Binding-site contacts:
Ligand atom C2 contacts residue GLU228 of chain 3.A at 3.6 Å.
Ligand atom C6 contacts residue ASP154 of chain 3.A at 4.2 Å.
Ligand atom N2 contacts residue ASN227 of chain 3.A at 2.9 Å (h-bond).
Ligand atom C7 contacts residue GLU228 of chain 3.A at 3.8 Å.
Ligand atom O7 contacts residue ASN227 of chain 3.A at 3.5 Å (h-bond).
Ligand atom C3 contacts residue GLU228 of chain 3.A at 3.8 Å.
Ligand atom O3 contacts residue ASP206 of chain 3.A at 4.3 Å.
Ligand atom C8 contacts residue GLU228 of chain 3.A at 3.7 Å.
Ligand atom O3 contacts residue ILE205 of chain 3.A at 4.0 Å.
Ligand atom O5 contacts residue ASP154 of chain 3.A at 4.3 Å.
Ligand atom N2 contacts residue GLU228 of chain 3.A at 2.9 Å (salt-bridge).
Ligand atom C4 contacts residue ASN227 of chain 3.A at 4.3 Å.
Ligand atom O2 contacts residue PRO7 of chain 3.A at 4.0 Å.
Ligand atom O6 contacts residue ASP154 of chain 3.A at 3.9 Å.
Ligand atom C6 contacts residue ASN226 of chain 3.A at 3.9 Å.
Ligand atom C5 contacts residue ASN227 of chain 3.A at 3.5 Å.
Ligand atom O3 contacts residue PRO7 of chain 3.A at 4.1 Å.
Ligand atom C2 contacts residue ASN227 of chain 3.A at 2.4 Å.
Ligand atom O4 contacts residue ASN226 of chain 3.A at 4.4 Å.
Ligand atom O7 contacts residue THR156 of chain 3.A at 4.0 Å.
Ligand atom O5 contacts residue ASN227 of chain 3.A at 2.3 Å (h-bond).
Ligand atom C3 contacts residue ASN227 of chain 3.A at 3.8 Å.
Ligand atom C4 contacts residue ASN227 of chain 3.A at 4.2 Å.
Ligand atom C8 contacts residue ASN227 of chain 3.A at 4.3 Å.
Ligand atom C1 contacts residue GLU228 of chain 3.A at 3.8 Å.
Ligand atom C1 contacts residue ASN227 of chain 3.A at 1.4 Å.
Ligand atom C6 contacts residue ASN227 of chain 3.A at 3.2 Å.
Ligand atom C5 contacts residue ASN227 of chain 3.A at 3.6 Å.
Ligand atom C7 contacts residue ASN227 of chain 3.A at 3.3 Å.
Ligand atom O7 contacts residue ARG178 of chain 3.A at 4.5 Å.
Ligand atom O3 contacts residue GLU228 of chain 3.A at 4.5 Å.

Sequence of chain 3.A:
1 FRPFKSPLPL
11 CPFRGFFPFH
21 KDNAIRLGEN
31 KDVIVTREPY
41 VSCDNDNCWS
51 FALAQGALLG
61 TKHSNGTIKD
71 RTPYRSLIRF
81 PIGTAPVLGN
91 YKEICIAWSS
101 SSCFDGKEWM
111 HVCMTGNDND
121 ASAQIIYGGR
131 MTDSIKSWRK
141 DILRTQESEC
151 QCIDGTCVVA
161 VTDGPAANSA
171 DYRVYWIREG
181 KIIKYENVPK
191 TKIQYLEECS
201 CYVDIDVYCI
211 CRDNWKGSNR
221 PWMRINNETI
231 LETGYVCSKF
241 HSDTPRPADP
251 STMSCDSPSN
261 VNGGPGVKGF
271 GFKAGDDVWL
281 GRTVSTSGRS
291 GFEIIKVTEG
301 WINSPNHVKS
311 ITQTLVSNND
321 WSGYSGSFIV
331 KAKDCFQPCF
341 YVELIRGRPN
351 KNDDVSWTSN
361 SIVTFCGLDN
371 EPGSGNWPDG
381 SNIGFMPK

A small-molecule ligand and the protein it binds are described below.
Small molecule (SMILES): CC(=O)N[C@H]1[C@H](O[C@H]2[C@H](O)[C@@H](NC(C)=O)CO[C@@H]2CO[C@@H]2O[C@@H](C)[C@@H](O)[C@@H](O)[C@@H]2O)O[C@H](CO)[C@@H](O)[C@@H]1O